The small molecule below binds the protein below.
Small molecule (SMILES): CC(=O)N[C@H]1[C@H](O[C@H]2[C@H](O[C@H]3O[C@H](CO)[C@@H](O)[C@H](O)[C@@H]3O)[C@@H](NC(C)=O)CO[C@@H]2CO[C@H]2O[C@H](CO)[C@@H](O)[C@H](O)[C@@H]2O)O[C@H](CO)[C@@H](O[C@@H]2O[C@H](CO)[C@@H](O)[C@H](O)[C@@H]2O)[C@@H]1O

Sequence of chain 1.D:
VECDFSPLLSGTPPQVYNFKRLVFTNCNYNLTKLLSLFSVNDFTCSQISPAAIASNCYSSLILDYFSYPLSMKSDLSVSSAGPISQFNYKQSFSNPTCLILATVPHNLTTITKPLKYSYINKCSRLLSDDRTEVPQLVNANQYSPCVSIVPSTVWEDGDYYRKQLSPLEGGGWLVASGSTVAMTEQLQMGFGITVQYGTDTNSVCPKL

Binding-site contacts:
Ligand atom C7 contacts residue GLY58 of chain 1.A at 4.1 Å.
Ligand atom C7 contacts residue SER59 of chain 1.A at 3.8 Å.
Ligand atom C3 contacts residue HIS120 of chain 1.D at 3.9 Å.
Ligand atom O7 contacts residue ASN121 of chain 1.D at 3.8 Å.
Ligand atom C2 contacts residue GLY58 of chain 1.A at 4.2 Å.
Ligand atom C8 contacts residue TYR61 of chain 1.A at 3.6 Å (hydrophobic).
Ligand atom C5 contacts residue ASN121 of chain 1.D at 3.7 Å.
Ligand atom O5 contacts residue ASN121 of chain 1.D at 2.4 Å (h-bond).
Ligand atom O7 contacts residue GLY58 of chain 1.A at 3.5 Å (h-bond).
Ligand atom C8 contacts residue THR60 of chain 1.A at 3.5 Å.
Ligand atom C3 contacts residue ASN121 of chain 1.D at 4.0 Å.
Ligand atom O2 contacts residue HIS120 of chain 1.D at 3.9 Å.
Ligand atom N2 contacts residue ASN121 of chain 1.D at 3.0 Å (h-bond).
Ligand atom C8 contacts residue SER59 of chain 1.A at 4.1 Å.
Ligand atom C1 contacts residue GLY58 of chain 1.A at 3.8 Å.
Ligand atom O7 contacts residue SER59 of chain 1.A at 3.2 Å.
Ligand atom C7 contacts residue THR60 of chain 1.A at 3.8 Å.
Ligand atom C2 contacts residue HIS120 of chain 1.D at 3.8 Å.
Ligand atom C4 contacts residue ASN121 of chain 1.D at 4.4 Å.
Ligand atom O3 contacts residue HIS120 of chain 1.D at 3.3 Å.
Ligand atom C2 contacts residue ASN121 of chain 1.D at 2.7 Å.
Ligand atom O7 contacts residue THR60 of chain 1.A at 2.9 Å (h-bond).
Ligand atom C1 contacts residue ASN121 of chain 1.D at 1.5 Å.
Ligand atom C7 contacts residue ASN121 of chain 1.D at 3.5 Å.
Ligand atom O5 contacts residue GLY58 of chain 1.A at 4.3 Å.
Ligand atom C8 contacts residue ASN121 of chain 1.D at 4.5 Å.
Ligand atom N2 contacts residue GLY58 of chain 1.A at 4.5 Å.

Sequence of chain 1.A:
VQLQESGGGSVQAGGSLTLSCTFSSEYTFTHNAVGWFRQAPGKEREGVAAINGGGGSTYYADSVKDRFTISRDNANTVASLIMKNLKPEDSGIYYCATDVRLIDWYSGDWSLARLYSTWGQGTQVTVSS